The small molecule below binds the protein below.
Small molecule (SMILES): Cc1ccc(C(=O)N2CCN(C(=O)NCc3cccs3)CC2)o1

Binding-site contacts:
Ligand atom C7 contacts residue TYR104 of chain 1.A at 4.0 Å (hydrophobic).
Ligand atom N2 contacts residue PRO49 of chain 1.A at 4.0 Å.
Ligand atom O3 contacts residue TYR59 of chain 1.A at 3.5 Å.
Ligand atom C11 contacts residue PRO49 of chain 1.A at 3.8 Å (hydrophobic).
Ligand atom C2 contacts residue TYR104 of chain 1.A at 4.0 Å (hydrophobic).
Ligand atom O2 contacts residue PHE50 of chain 1.A at 3.8 Å.
Ligand atom C12 contacts residue PRO49 of chain 1.A at 3.4 Å (hydrophobic).
Ligand atom C5 contacts residue TYR104 of chain 1.A at 3.7 Å (hydrophobic).
Ligand atom O2 contacts residue SER101 of chain 1.A at 2.7 Å (h-bond).
Ligand atom C8 contacts residue ILE112 of chain 1.A at 4.1 Å (hydrophobic).
Ligand atom C13 contacts residue PRO49 of chain 1.A at 3.8 Å (hydrophobic).
Ligand atom C9 contacts residue VAL54 of chain 1.A at 4.0 Å (hydrophobic).
Ligand atom C16 contacts residue PRO49 of chain 1.A at 4.0 Å (hydrophobic).
Ligand atom S1 contacts residue GLU48 of chain 1.A at 3.9 Å.
Ligand atom O1 contacts residue TYR104 of chain 1.A at 3.6 Å.
Ligand atom C14 contacts residue PRO49 of chain 1.A at 3.5 Å (hydrophobic).
Ligand atom C9 contacts residue PRO49 of chain 1.A at 3.3 Å (hydrophobic).
Ligand atom O2 contacts residue ILE112 of chain 1.A at 3.8 Å.
Ligand atom C4 contacts residue ILE112 of chain 1.A at 4.0 Å (hydrophobic).
Ligand atom C12 contacts residue PRO53 of chain 1.A at 4.0 Å (hydrophobic).
Ligand atom C6 contacts residue SER101 of chain 1.A at 3.7 Å.
Ligand atom C4 contacts residue SER101 of chain 1.A at 3.7 Å.
Ligand atom C3 contacts residue SER110 of chain 1.A at 3.7 Å.
Ligand atom C10 contacts residue VAL54 of chain 1.A at 3.8 Å (hydrophobic).
Ligand atom C6 contacts residue ILE112 of chain 1.A at 3.6 Å (hydrophobic).
Ligand atom C15 contacts residue PRO49 of chain 1.A at 3.6 Å (hydrophobic).
Ligand atom C8 contacts residue TYR59 of chain 1.A at 3.8 Å (hydrophobic).
Ligand atom C7 contacts residue VAL54 of chain 1.A at 4.0 Å (hydrophobic).
Ligand atom C2 contacts residue ILE112 of chain 1.A at 4.0 Å (hydrophobic).
Ligand atom C3 contacts residue THR105 of chain 1.A at 3.5 Å.
Ligand atom C5 contacts residue SER101 of chain 1.A at 4.0 Å.
Ligand atom O1 contacts residue ILE112 of chain 1.A at 3.7 Å.
Ligand atom C4 contacts residue THR105 of chain 1.A at 3.8 Å.
Ligand atom N3 contacts residue PRO49 of chain 1.A at 2.8 Å (h-bond).
Ligand atom C16 contacts residue GLU48 of chain 1.A at 3.6 Å.
Ligand atom S1 contacts residue GLN52 of chain 1.A at 3.4 Å (h-bond).
Ligand atom N2 contacts residue VAL54 of chain 1.A at 3.8 Å.
Ligand atom C4 contacts residue TYR104 of chain 1.A at 4.0 Å (hydrophobic).
Ligand atom C5 contacts residue ILE112 of chain 1.A at 3.5 Å (hydrophobic).
Ligand atom C11 contacts residue VAL54 of chain 1.A at 3.9 Å (hydrophobic).

Sequence of chain 1.A:
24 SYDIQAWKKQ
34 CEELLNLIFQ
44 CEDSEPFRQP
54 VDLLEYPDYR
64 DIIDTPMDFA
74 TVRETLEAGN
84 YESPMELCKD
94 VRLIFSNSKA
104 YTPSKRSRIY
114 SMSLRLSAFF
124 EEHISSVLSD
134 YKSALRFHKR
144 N